Binding-site contacts:
Ligand atom C7 contacts residue ASN1062 of chain 1.B at 3.0 Å.
Ligand atom O7 contacts residue ASN1062 of chain 1.B at 2.9 Å (h-bond).
Ligand atom C1 contacts residue GLN883 of chain 1.C at 4.4 Å.
Ligand atom O7 contacts residue SER699 of chain 1.B at 3.4 Å (h-bond).
Ligand atom C1 contacts residue ASN1062 of chain 1.B at 1.4 Å.
Ligand atom O7 contacts residue GLN883 of chain 1.C at 4.4 Å.
Ligand atom O5 contacts residue GLN883 of chain 1.C at 4.1 Å.
Ligand atom O5 contacts residue ASN1062 of chain 1.B at 2.4 Å (h-bond).
Ligand atom C5 contacts residue ASN1062 of chain 1.B at 3.7 Å.
Ligand atom C4 contacts residue ASN1062 of chain 1.B at 4.3 Å.
Ligand atom C3 contacts residue ASN1062 of chain 1.B at 3.8 Å.
Ligand atom C8 contacts residue ASN1062 of chain 1.B at 3.8 Å.
Ligand atom C2 contacts residue ASN1062 of chain 1.B at 2.5 Å.
Ligand atom N2 contacts residue ASN1062 of chain 1.B at 2.9 Å (h-bond).

A small-molecule ligand and the protein it binds are described below.
Small molecule (SMILES): CC(=O)N[C@@H]1[C@@H](O)[C@H](O)[C@@H](CO)O[C@H]1O

Sequence of chain 1.B:
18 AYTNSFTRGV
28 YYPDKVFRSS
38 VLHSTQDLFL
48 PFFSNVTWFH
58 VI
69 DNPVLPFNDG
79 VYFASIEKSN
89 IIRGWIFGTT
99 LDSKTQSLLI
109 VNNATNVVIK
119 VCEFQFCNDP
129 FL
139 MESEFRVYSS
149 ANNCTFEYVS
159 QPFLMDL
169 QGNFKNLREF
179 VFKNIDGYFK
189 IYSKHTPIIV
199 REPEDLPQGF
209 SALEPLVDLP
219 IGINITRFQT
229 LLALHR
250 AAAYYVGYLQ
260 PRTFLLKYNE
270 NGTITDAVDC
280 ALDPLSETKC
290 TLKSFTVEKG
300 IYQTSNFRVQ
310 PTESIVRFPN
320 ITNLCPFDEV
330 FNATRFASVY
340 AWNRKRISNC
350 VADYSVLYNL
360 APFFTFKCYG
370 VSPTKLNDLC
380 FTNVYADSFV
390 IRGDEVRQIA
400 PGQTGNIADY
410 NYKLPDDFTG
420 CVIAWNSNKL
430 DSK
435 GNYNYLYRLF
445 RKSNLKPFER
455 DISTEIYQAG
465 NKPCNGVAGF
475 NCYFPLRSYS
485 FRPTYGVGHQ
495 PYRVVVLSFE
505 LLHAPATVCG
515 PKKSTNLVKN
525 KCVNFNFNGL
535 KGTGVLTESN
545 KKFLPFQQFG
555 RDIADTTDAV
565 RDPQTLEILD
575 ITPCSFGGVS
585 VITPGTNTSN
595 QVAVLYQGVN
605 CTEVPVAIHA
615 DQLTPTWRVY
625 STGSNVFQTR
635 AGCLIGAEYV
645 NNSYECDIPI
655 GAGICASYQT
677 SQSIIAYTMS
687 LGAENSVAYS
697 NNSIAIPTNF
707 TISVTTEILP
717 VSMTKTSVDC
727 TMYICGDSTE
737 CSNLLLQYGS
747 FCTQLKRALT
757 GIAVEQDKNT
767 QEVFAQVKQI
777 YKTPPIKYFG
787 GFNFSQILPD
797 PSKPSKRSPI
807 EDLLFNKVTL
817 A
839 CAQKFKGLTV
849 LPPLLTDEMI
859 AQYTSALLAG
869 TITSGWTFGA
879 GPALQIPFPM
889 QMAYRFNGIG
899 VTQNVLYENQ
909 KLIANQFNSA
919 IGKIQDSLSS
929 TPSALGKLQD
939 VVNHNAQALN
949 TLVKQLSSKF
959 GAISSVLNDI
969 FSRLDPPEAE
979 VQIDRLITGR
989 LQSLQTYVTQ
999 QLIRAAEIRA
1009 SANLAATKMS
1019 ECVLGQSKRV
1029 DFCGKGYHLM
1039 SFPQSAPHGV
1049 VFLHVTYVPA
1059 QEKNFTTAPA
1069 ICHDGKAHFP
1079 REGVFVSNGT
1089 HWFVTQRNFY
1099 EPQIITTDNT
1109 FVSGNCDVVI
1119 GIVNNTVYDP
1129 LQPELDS

Sequence of chain 1.C:
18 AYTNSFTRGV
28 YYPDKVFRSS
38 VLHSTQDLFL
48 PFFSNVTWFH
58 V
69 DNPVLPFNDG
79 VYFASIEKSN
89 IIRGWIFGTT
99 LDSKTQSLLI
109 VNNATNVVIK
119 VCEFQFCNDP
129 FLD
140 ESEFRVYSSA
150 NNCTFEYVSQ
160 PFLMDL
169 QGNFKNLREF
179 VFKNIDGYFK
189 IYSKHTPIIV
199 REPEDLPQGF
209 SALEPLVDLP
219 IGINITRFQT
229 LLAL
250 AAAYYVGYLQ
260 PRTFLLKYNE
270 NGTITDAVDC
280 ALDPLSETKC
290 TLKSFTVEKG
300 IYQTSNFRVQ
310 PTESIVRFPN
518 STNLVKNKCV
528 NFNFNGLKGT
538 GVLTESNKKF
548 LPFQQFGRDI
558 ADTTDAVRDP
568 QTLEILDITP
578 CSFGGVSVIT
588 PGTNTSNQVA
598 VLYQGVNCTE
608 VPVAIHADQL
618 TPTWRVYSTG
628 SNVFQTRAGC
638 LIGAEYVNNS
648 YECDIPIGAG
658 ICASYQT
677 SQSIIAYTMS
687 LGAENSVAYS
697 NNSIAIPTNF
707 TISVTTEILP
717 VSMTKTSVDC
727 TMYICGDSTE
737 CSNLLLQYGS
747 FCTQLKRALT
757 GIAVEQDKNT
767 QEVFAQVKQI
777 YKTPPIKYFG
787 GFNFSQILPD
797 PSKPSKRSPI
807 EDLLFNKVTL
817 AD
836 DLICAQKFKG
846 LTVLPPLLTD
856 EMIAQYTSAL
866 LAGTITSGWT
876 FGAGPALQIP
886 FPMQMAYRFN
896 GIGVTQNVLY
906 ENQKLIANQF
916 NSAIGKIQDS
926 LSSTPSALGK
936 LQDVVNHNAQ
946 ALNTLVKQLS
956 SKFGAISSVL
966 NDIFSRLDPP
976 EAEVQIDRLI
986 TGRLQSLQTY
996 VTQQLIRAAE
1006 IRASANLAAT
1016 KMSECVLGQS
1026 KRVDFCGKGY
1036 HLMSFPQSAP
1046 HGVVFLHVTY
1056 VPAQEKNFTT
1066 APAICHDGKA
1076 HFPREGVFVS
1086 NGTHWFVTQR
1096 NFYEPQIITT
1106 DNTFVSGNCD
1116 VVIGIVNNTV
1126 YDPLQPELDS